Sequence of chain 1.A:
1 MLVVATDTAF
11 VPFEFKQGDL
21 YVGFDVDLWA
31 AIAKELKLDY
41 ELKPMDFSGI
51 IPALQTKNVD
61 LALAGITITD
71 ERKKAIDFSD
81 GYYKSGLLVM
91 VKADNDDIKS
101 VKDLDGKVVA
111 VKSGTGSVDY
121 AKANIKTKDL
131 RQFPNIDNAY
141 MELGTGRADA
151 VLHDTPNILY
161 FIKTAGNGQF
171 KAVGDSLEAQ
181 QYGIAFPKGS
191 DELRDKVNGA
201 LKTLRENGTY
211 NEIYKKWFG

Binding-site contacts:
Ligand atom CD contacts residue LYS112 of chain 1.A at 3.7 Å.
Ligand atom CG contacts residue HIS153 of chain 1.A at 3.8 Å.
Ligand atom CA contacts residue GLY65 of chain 1.A at 3.6 Å.
Ligand atom CB contacts residue GLY65 of chain 1.A at 3.4 Å.
Ligand atom CD contacts residue ALA64 of chain 1.A at 3.9 Å (hydrophobic).
Ligand atom NE2 contacts residue ASP7 of chain 1.A at 2.9 Å (salt-bridge).
Ligand atom O contacts residue THR115 of chain 1.A at 3.1 Å.
Ligand atom OXT contacts residue PHE47 of chain 1.A at 3.7 Å.
Ligand atom OE1 contacts residue LYS112 of chain 1.A at 2.9 Å (salt-bridge).
Ligand atom NE2 contacts residue PHE47 of chain 1.A at 3.4 Å.
Ligand atom CD contacts residue HIS153 of chain 1.A at 3.6 Å.
Ligand atom CG contacts residue PHE10 of chain 1.A at 3.4 Å (hydrophobic).
Ligand atom CG contacts residue ASP154 of chain 1.A at 3.4 Å.
Ligand atom CA contacts residue ASP154 of chain 1.A at 3.4 Å.
Ligand atom C contacts residue THR67 of chain 1.A at 3.8 Å.
Ligand atom OE1 contacts residue PHE10 of chain 1.A at 3.2 Å.
Ligand atom C contacts residue ARG72 of chain 1.A at 3.6 Å.
Ligand atom N contacts residue ASP154 of chain 1.A at 2.7 Å (salt-bridge).
Ligand atom CA contacts residue THR67 of chain 1.A at 3.9 Å.
Ligand atom OXT contacts residue ARG72 of chain 1.A at 2.8 Å (salt-bridge).
Ligand atom OE1 contacts residue ASP7 of chain 1.A at 3.9 Å.
Ligand atom OE1 contacts residue HIS153 of chain 1.A at 2.9 Å (h-bond).
Ligand atom CD contacts residue ASP7 of chain 1.A at 3.9 Å.
Ligand atom OXT contacts residue GLY65 of chain 1.A at 3.6 Å.
Ligand atom NE2 contacts residue ALA64 of chain 1.A at 2.8 Å (h-bond).
Ligand atom N contacts residue TYR182 of chain 1.A at 3.6 Å.
Ligand atom CD contacts residue PHE10 of chain 1.A at 3.3 Å (hydrophobic).
Ligand atom NE2 contacts residue PHE10 of chain 1.A at 3.4 Å.
Ligand atom O contacts residue PHE47 of chain 1.A at 3.7 Å.
Ligand atom N contacts residue GLY65 of chain 1.A at 2.9 Å (h-bond).
Ligand atom OXT contacts residue THR67 of chain 1.A at 2.8 Å (h-bond).
Ligand atom O contacts residue ARG72 of chain 1.A at 3.0 Å (salt-bridge).
Ligand atom CG contacts residue GLY65 of chain 1.A at 3.6 Å.
Ligand atom O contacts residue GLY116 of chain 1.A at 2.8 Å (h-bond).
Ligand atom CB contacts residue PHE47 of chain 1.A at 3.7 Å (hydrophobic).
Ligand atom C contacts residue PHE47 of chain 1.A at 3.8 Å (hydrophobic).
Ligand atom C contacts residue GLY116 of chain 1.A at 3.8 Å.
Ligand atom OXT contacts residue ILE66 of chain 1.A at 3.7 Å.
Ligand atom N contacts residue THR67 of chain 1.A at 2.8 Å (h-bond).
Ligand atom NE2 contacts residue LYS112 of chain 1.A at 3.7 Å.

The small molecule below binds the protein below.
Small molecule (SMILES): NC(=O)CC[C@H](N)C(=O)O